Binding-site contacts:
Ligand atom O5 contacts residue ASN12 of chain 51.A at 2.5 Å (h-bond).
Ligand atom O7 contacts residue ASN12 of chain 51.A at 4.2 Å.
Ligand atom C1 contacts residue ASN12 of chain 51.A at 2.1 Å.
Ligand atom C2 contacts residue ASN12 of chain 51.A at 3.5 Å.
Ligand atom C5 contacts residue ASN12 of chain 51.A at 3.9 Å.
Ligand atom N2 contacts residue ASN12 of chain 51.A at 4.0 Å.
Ligand atom C7 contacts residue ASN12 of chain 51.A at 4.3 Å.

This protein binds this small molecule.
Small molecule (SMILES): CC(=O)N[C@H]1[C@H](O[C@H]2[C@H](O)[C@@H](NC(C)=O)CO[C@@H]2CO)O[C@H](CO)[C@@H](O)[C@@H]1O

Sequence of chain 51.A:
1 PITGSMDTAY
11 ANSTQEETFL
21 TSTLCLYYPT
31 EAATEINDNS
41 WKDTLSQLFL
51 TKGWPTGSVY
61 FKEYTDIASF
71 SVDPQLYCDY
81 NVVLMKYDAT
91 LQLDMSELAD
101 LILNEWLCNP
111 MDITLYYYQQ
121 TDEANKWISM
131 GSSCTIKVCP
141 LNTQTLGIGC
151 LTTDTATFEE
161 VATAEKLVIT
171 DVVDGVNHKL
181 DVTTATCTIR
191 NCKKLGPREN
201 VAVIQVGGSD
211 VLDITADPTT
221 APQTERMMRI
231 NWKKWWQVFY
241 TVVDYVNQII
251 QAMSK